Sequence of chain 1.K:
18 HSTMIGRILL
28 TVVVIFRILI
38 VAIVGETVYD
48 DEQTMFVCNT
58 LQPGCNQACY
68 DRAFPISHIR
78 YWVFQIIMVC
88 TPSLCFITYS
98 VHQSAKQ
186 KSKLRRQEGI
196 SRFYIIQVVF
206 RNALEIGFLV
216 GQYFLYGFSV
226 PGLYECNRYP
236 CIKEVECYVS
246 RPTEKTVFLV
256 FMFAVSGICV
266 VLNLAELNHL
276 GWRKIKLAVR

Binding-site contacts:
Ligand atom CAB contacts residue ILE263 of chain 1.K at 3.7 Å (hydrophobic).
Ligand atom CAB contacts residue VAL266 of chain 1.K at 4.2 Å (hydrophobic).
Ligand atom CAT contacts residue PHE223 of chain 1.K at 3.8 Å (hydrophobic).
Ligand atom CAC contacts residue PHE258 of chain 1.K at 4.0 Å (hydrophobic).
Ligand atom CAC contacts residue LMT1 of chain 1.ZD at 3.9 Å.
Ligand atom CBF contacts residue PHE223 of chain 1.K at 4.1 Å (hydrophobic).
Ligand atom CAO contacts residue ALA259 of chain 1.K at 4.4 Å (hydrophobic).
Ligand atom OAG contacts residue PHE223 of chain 1.K at 4.3 Å.
Ligand atom CAU contacts residue PHE223 of chain 1.K at 3.8 Å (hydrophobic).
Ligand atom OAG contacts residue SER224 of chain 1.K at 3.9 Å.
Ligand atom CAS contacts residue PHE223 of chain 1.K at 3.7 Å (hydrophobic).
Ligand atom CAR contacts residue PHE223 of chain 1.K at 4.3 Å (hydrophobic).

A protein and the small-molecule ligand that binds it are described below.
Small molecule (SMILES): CC(C)CCC[C@@H](C)[C@H]1CC[C@H]2[C@@H]3CC=C4C[C@@H](OC(=O)CCC(=O)O)CC[C@]4(C)[C@H]3CC[C@]12C